Binding-site contacts:
Ligand atom C1 contacts residue NAP1 of chain 1.B at 3.7 Å.
Ligand atom O9 contacts residue TYR55 of chain 1.A at 3.2 Å (h-bond).
Ligand atom C7 contacts residue TYR55 of chain 1.A at 3.2 Å (hydrophobic).
Ligand atom O8 contacts residue HIS117 of chain 1.A at 2.9 Å (h-bond).
Ligand atom C17 contacts residue TRP86 of chain 1.A at 3.8 Å (hydrophobic).
Ligand atom O8 contacts residue TYR55 of chain 1.A at 2.5 Å (h-bond).
Ligand atom C5 contacts residue LEU306 of chain 1.A at 3.9 Å (hydrophobic).
Ligand atom C16 contacts residue PHE118 of chain 1.A at 3.8 Å (hydrophobic).
Ligand atom C14 contacts residue TRP227 of chain 1.A at 3.5 Å (hydrophobic).
Ligand atom C2 contacts residue LEU54 of chain 1.A at 3.5 Å (hydrophobic).
Ligand atom C14 contacts residue TRP86 of chain 1.A at 3.7 Å (hydrophobic).
Ligand atom CL11 contacts residue TRP227 of chain 1.A at 3.4 Å.
Ligand atom O10 contacts residue TYR24 of chain 1.A at 3.4 Å.
Ligand atom O9 contacts residue NAP1 of chain 1.B at 3.1 Å.
Ligand atom C3 contacts residue LEU54 of chain 1.A at 3.7 Å (hydrophobic).
Ligand atom O9 contacts residue TYR24 of chain 1.A at 3.6 Å.
Ligand atom C2 contacts residue NAP1 of chain 1.B at 4.0 Å.
Ligand atom O8 contacts residue NAP1 of chain 1.B at 2.8 Å.
Ligand atom C6 contacts residue HIS222 of chain 1.A at 4.0 Å.
Ligand atom C12 contacts residue LEU308 of chain 1.A at 3.4 Å (hydrophobic).
Ligand atom C4 contacts residue TRP227 of chain 1.A at 3.7 Å (hydrophobic).
Ligand atom CL11 contacts residue HIS222 of chain 1.A at 3.3 Å.
Ligand atom C2 contacts residue HIS117 of chain 1.A at 4.0 Å.
Ligand atom C13 contacts residue TRP86 of chain 1.A at 3.9 Å (hydrophobic).
Ligand atom C17 contacts residue LEU308 of chain 1.A at 3.5 Å (hydrophobic).
Ligand atom C6 contacts residue LEU306 of chain 1.A at 3.9 Å (hydrophobic).
Ligand atom C3 contacts residue LEU308 of chain 1.A at 3.8 Å (hydrophobic).
Ligand atom C15 contacts residue TRP86 of chain 1.A at 3.5 Å (hydrophobic).
Ligand atom C13 contacts residue LEU308 of chain 1.A at 3.6 Å (hydrophobic).
Ligand atom C15 contacts residue PHE311 of chain 1.A at 3.8 Å (hydrophobic).
Ligand atom C13 contacts residue TRP227 of chain 1.A at 3.0 Å (hydrophobic).
Ligand atom C7 contacts residue NAP1 of chain 1.B at 3.1 Å.
Ligand atom C4 contacts residue LEU308 of chain 1.A at 3.8 Å (hydrophobic).
Ligand atom O10 contacts residue HIS222 of chain 1.A at 3.0 Å (h-bond).
Ligand atom C14 contacts residue LEU308 of chain 1.A at 3.9 Å (hydrophobic).
Ligand atom O10 contacts residue NAP1 of chain 1.B at 3.8 Å.
Ligand atom CL11 contacts residue TYR24 of chain 1.A at 3.8 Å.
Ligand atom C16 contacts residue TRP86 of chain 1.A at 3.6 Å (hydrophobic).
Ligand atom CL11 contacts residue LEU306 of chain 1.A at 3.8 Å.
Ligand atom C16 contacts residue LEU308 of chain 1.A at 3.5 Å (hydrophobic).

Sequence of chain 1.A:
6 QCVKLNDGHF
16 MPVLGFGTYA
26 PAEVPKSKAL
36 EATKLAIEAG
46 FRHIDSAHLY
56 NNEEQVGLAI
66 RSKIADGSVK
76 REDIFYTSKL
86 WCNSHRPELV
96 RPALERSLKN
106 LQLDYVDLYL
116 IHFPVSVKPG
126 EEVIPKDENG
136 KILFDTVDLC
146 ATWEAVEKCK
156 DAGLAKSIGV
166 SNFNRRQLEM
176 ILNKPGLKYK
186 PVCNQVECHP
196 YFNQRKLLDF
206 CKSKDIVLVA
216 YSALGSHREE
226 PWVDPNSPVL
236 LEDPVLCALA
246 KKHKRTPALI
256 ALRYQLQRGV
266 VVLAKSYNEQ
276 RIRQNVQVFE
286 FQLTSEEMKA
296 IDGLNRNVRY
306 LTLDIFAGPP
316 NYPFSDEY

A protein and the small-molecule ligand that binds it are described below.
Small molecule (SMILES): O=C(O)c1cc(-c2ccccc2)cc(Cl)c1O